The protein below binds the small molecule below.
Small molecule (SMILES): Cc1cc(CCCCCOc2c(Cl)cc(C3=NCCO3)cc2Cl)on1

Binding-site contacts:
Ligand atom C4A contacts residue SER175 of chain 2.A at 3.6 Å.
Ligand atom O1 contacts residue MET221 of chain 2.A at 3.4 Å (h-bond).
Ligand atom CL2 contacts residue TYR128 of chain 2.A at 3.4 Å.
Ligand atom CL1 contacts residue VAL188 of chain 2.A at 3.7 Å.
Ligand atom C5A contacts residue ALA150 of chain 2.A at 3.4 Å (hydrophobic).
Ligand atom CL2 contacts residue MET224 of chain 2.A at 3.2 Å.
Ligand atom C4C contacts residue VAL191 of chain 2.A at 3.7 Å (hydrophobic).
Ligand atom C3B contacts residue TYR152 of chain 2.A at 3.9 Å (hydrophobic).
Ligand atom C1C contacts residue LEU106 of chain 2.A at 3.9 Å (hydrophobic).
Ligand atom C5B contacts residue PHE186 of chain 2.A at 3.8 Å (hydrophobic).
Ligand atom C31 contacts residue TYR197 of chain 2.A at 3.6 Å (hydrophobic).
Ligand atom C4B contacts residue PHE186 of chain 2.A at 3.6 Å (hydrophobic).
Ligand atom C2C contacts residue ILE104 of chain 2.A at 3.9 Å (hydrophobic).
Ligand atom N3A contacts residue ALA24 of chain 2.C at 3.8 Å.
Ligand atom C31 contacts residue ASN219 of chain 2.A at 3.7 Å.
Ligand atom C5A contacts residue VAL176 of chain 2.A at 3.8 Å (hydrophobic).
Ligand atom O1A contacts residue MET224 of chain 2.A at 3.9 Å.
Ligand atom C4A contacts residue VAL176 of chain 2.A at 3.9 Å (hydrophobic).
Ligand atom C2A contacts residue PHE186 of chain 2.A at 3.6 Å (hydrophobic).
Ligand atom CL1 contacts residue LEU25 of chain 2.C at 3.5 Å.
Ligand atom C5 contacts residue LEU106 of chain 2.A at 3.7 Å (hydrophobic).
Ligand atom CL2 contacts residue ILE104 of chain 2.A at 3.4 Å.
Ligand atom O1A contacts residue PHE186 of chain 2.A at 3.4 Å.
Ligand atom C3C contacts residue TYR128 of chain 2.A at 3.8 Å (hydrophobic).
Ligand atom C4A contacts residue PRO174 of chain 2.A at 3.2 Å (hydrophobic).
Ligand atom O1 contacts residue LEU106 of chain 2.A at 3.7 Å.
Ligand atom O1B contacts residue VAL188 of chain 2.A at 3.8 Å.
Ligand atom C4 contacts residue TYR197 of chain 2.A at 3.6 Å (hydrophobic).
Ligand atom C2C contacts residue MET221 of chain 2.A at 3.3 Å (hydrophobic).
Ligand atom C3B contacts residue ALA24 of chain 2.C at 4.0 Å (hydrophobic).
Ligand atom C4B contacts residue TYR152 of chain 2.A at 3.7 Å (hydrophobic).
Ligand atom C5C contacts residue TYR152 of chain 2.A at 3.8 Å (hydrophobic).
Ligand atom N2 contacts residue MET221 of chain 2.A at 3.9 Å.
Ligand atom N2 contacts residue ASN219 of chain 2.A at 3.5 Å (h-bond).
Ligand atom N3A contacts residue PRO174 of chain 2.A at 3.3 Å (h-bond).
Ligand atom C1C contacts residue TYR128 of chain 2.A at 3.6 Å (hydrophobic).
Ligand atom C5 contacts residue MET221 of chain 2.A at 3.9 Å (hydrophobic).
Ligand atom C4A contacts residue ALA150 of chain 2.A at 3.9 Å (hydrophobic).
Ligand atom C3C contacts residue ILE104 of chain 2.A at 3.6 Å (hydrophobic).
Ligand atom C5B contacts residue MET224 of chain 2.A at 3.8 Å (hydrophobic).

Sequence of chain 2.A:
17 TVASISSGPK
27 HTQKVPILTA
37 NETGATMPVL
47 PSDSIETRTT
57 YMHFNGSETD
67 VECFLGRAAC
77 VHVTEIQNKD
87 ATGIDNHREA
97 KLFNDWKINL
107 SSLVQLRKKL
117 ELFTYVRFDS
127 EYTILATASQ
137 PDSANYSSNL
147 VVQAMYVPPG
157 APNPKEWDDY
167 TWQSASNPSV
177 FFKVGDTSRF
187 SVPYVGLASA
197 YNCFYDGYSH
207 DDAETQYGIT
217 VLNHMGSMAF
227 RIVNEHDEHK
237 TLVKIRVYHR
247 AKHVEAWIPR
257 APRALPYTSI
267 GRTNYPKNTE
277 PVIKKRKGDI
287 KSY

Sequence of chain 3.C:
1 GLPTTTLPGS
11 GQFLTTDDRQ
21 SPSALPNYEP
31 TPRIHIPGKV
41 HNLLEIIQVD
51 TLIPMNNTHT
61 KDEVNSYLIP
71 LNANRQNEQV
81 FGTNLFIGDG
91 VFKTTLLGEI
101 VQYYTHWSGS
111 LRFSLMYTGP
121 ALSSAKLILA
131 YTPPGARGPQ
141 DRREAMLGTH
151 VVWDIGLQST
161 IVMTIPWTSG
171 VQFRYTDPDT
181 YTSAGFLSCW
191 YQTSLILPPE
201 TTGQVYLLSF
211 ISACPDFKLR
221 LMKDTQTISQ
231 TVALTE

Sequence of chain 2.C:
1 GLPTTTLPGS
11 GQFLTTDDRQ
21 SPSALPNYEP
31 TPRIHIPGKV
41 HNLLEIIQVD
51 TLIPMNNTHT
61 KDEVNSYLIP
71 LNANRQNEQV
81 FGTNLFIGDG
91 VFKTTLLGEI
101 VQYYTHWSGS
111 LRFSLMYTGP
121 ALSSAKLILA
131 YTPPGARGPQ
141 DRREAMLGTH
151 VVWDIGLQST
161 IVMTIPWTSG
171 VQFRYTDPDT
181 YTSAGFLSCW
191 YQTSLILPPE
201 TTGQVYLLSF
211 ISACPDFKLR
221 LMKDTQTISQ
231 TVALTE